Sequence of chain 1.F:
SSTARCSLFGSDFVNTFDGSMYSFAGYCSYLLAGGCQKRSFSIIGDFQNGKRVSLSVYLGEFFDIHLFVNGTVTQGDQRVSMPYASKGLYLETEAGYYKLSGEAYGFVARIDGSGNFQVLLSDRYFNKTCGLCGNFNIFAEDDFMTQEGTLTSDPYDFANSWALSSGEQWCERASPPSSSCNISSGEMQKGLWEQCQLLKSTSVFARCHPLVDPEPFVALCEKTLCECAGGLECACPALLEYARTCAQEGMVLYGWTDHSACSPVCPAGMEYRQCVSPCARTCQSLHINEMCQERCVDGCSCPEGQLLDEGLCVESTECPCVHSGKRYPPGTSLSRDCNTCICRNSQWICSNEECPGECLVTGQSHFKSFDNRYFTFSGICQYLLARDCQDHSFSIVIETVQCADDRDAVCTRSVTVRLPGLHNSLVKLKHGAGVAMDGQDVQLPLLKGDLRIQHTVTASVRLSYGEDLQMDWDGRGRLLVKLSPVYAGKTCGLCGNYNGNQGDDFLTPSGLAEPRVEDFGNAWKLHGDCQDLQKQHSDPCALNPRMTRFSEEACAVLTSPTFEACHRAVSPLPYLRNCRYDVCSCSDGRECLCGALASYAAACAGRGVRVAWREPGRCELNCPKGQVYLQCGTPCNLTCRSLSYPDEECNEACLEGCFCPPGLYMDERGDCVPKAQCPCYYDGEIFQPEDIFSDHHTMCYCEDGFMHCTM

Binding-site contacts:
Ligand atom O5 contacts residue ASN77 of chain 1.F at 2.4 Å (h-bond).
Ligand atom C5 contacts residue ASN77 of chain 1.F at 3.8 Å.
Ligand atom C8 contacts residue VAL60 of chain 1.F at 3.3 Å (hydrophobic).
Ligand atom C7 contacts residue ASN77 of chain 1.F at 3.4 Å.
Ligand atom C2 contacts residue ASN77 of chain 1.F at 2.7 Å.
Ligand atom O7 contacts residue THR79 of chain 1.F at 4.0 Å.
Ligand atom O7 contacts residue PHE75 of chain 1.F at 2.4 Å.
Ligand atom C3 contacts residue ASN77 of chain 1.F at 4.0 Å.
Ligand atom O7 contacts residue ASN77 of chain 1.F at 3.2 Å (h-bond).
Ligand atom C7 contacts residue PHE75 of chain 1.F at 3.6 Å (hydrophobic).
Ligand atom N2 contacts residue ASN77 of chain 1.F at 3.2 Å (h-bond).
Ligand atom C4 contacts residue ASN77 of chain 1.F at 4.4 Å.
Ligand atom C1 contacts residue ASN77 of chain 1.F at 1.7 Å.
Ligand atom C8 contacts residue PHE75 of chain 1.F at 4.5 Å (hydrophobic).

The protein below binds the small molecule below.
Small molecule (SMILES): CC(=O)N[C@@H]1[C@@H](O)[C@H](O)[C@@H](CO)O[C@H]1O